The protein below binds the small molecule below.
Small molecule (SMILES): C[C@H](CC(=O)O)c1n[nH]c2nc(N)[nH]c(=O)c2c1=O

Binding-site contacts:
Ligand atom C8 contacts residue PHE209 of chain 2.A at 3.9 Å (hydrophobic).
Ligand atom N3 contacts residue ASP204 of chain 2.A at 3.2 Å (salt-bridge).
Ligand atom C3 contacts residue ARG274 of chain 2.A at 3.5 Å.
Ligand atom C5 contacts residue ARG274 of chain 2.A at 4.1 Å.
Ligand atom C7 contacts residue ILE142 of chain 2.A at 3.5 Å (hydrophobic).
Ligand atom O3 contacts residue PHE209 of chain 2.A at 3.6 Å.
Ligand atom C6 contacts residue PHE209 of chain 2.A at 4.0 Å (hydrophobic).
Ligand atom C10 contacts residue ASP204 of chain 2.A at 3.5 Å.
Ligand atom N1 contacts residue ASP121 of chain 2.A at 3.4 Å (salt-bridge).
Ligand atom C5 contacts residue ASP204 of chain 2.A at 4.1 Å.
Ligand atom O3 contacts residue LYS240 of chain 2.A at 3.0 Å (salt-bridge).
Ligand atom N4 contacts residue MET165 of chain 2.A at 3.6 Å (h-bond).
Ligand atom O4 contacts residue PHE209 of chain 2.A at 3.4 Å.
Ligand atom C10 contacts residue ASN140 of chain 2.A at 3.4 Å.
Ligand atom N4 contacts residue ASP204 of chain 2.A at 2.9 Å (salt-bridge).
Ligand atom N5 contacts residue ARG274 of chain 2.A at 3.9 Å.
Ligand atom N5 contacts residue ILE142 of chain 2.A at 3.5 Å.
Ligand atom N2 contacts residue ILE142 of chain 2.A at 3.4 Å.
Ligand atom C5 contacts residue MET165 of chain 2.A at 3.7 Å (hydrophobic).
Ligand atom O4 contacts residue ARG274 of chain 2.A at 4.0 Å.
Ligand atom N2 contacts residue ARG274 of chain 2.A at 3.5 Å (salt-bridge).
Ligand atom O3 contacts residue GLY236 of chain 2.A at 3.2 Å (h-bond).
Ligand atom N2 contacts residue ASP121 of chain 2.A at 3.0 Å (salt-bridge).
Ligand atom C6 contacts residue ARG274 of chain 2.A at 3.6 Å.
Ligand atom N4 contacts residue ARG274 of chain 2.A at 4.0 Å.
Ligand atom C2 contacts residue PHE209 of chain 2.A at 3.6 Å (hydrophobic).
Ligand atom C9 contacts residue PHE209 of chain 2.A at 3.5 Å (hydrophobic).
Ligand atom O2 contacts residue ARG274 of chain 2.A at 2.7 Å (salt-bridge).
Ligand atom N1 contacts residue ARG274 of chain 2.A at 3.6 Å (salt-bridge).
Ligand atom C8 contacts residue ARG274 of chain 2.A at 4.0 Å.
Ligand atom C10 contacts residue MET165 of chain 2.A at 4.0 Å (hydrophobic).
Ligand atom O4 contacts residue LYS240 of chain 2.A at 2.9 Å (salt-bridge).
Ligand atom C9 contacts residue ARG274 of chain 2.A at 3.6 Å.
Ligand atom C10 contacts residue ARG274 of chain 2.A at 4.0 Å.
Ligand atom N3 contacts residue ILE163 of chain 2.A at 3.7 Å.
Ligand atom C7 contacts residue ARG274 of chain 2.A at 3.6 Å.
Ligand atom O1 contacts residue ARG274 of chain 2.A at 3.4 Å (salt-bridge).
Ligand atom N5 contacts residue ASN140 of chain 2.A at 3.2 Å (h-bond).
Ligand atom N3 contacts residue ASN140 of chain 2.A at 2.5 Å (h-bond).
Ligand atom C5 contacts residue PHE209 of chain 2.A at 4.0 Å (hydrophobic).

Sequence of chain 2.A:
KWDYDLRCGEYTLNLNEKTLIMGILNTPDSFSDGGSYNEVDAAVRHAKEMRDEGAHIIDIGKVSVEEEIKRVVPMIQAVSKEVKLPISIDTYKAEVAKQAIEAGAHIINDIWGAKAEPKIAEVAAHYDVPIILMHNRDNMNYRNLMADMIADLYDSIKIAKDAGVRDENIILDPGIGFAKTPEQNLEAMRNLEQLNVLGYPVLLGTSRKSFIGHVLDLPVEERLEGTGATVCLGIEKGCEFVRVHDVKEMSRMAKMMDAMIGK